Binding-site contacts:
Ligand atom C7 contacts residue THR285 of chain 1.B at 3.8 Å.
Ligand atom C7 contacts residue ARG281 of chain 1.B at 3.9 Å.
Ligand atom O5 contacts residue ASN290 of chain 1.B at 2.4 Å (h-bond).
Ligand atom C2 contacts residue ASN290 of chain 1.B at 2.6 Å.
Ligand atom O7 contacts residue ARG281 of chain 1.B at 3.5 Å (salt-bridge).
Ligand atom C5 contacts residue ASN290 of chain 1.B at 3.6 Å.
Ligand atom C6 contacts residue VAL291 of chain 1.B at 4.3 Å (hydrophobic).
Ligand atom N2 contacts residue ASN290 of chain 1.B at 3.0 Å (h-bond).
Ligand atom C4 contacts residue ASN290 of chain 1.B at 4.3 Å.
Ligand atom C8 contacts residue ARG281 of chain 1.B at 4.5 Å.
Ligand atom C8 contacts residue ILE282 of chain 1.B at 3.8 Å (hydrophobic).
Ligand atom C7 contacts residue ASN290 of chain 1.B at 3.4 Å.
Ligand atom C1 contacts residue ARG281 of chain 1.B at 3.9 Å.
Ligand atom N2 contacts residue ARG281 of chain 1.B at 3.9 Å.
Ligand atom O6 contacts residue SER292 of chain 1.B at 4.3 Å.
Ligand atom O7 contacts residue ASN290 of chain 1.B at 3.0 Å (h-bond).
Ligand atom C1 contacts residue ASN290 of chain 1.B at 1.4 Å.
Ligand atom C6 contacts residue SER292 of chain 1.B at 3.8 Å.
Ligand atom O7 contacts residue THR285 of chain 1.B at 2.8 Å (h-bond).
Ligand atom C6 contacts residue ARG281 of chain 1.B at 4.2 Å.
Ligand atom C5 contacts residue ARG281 of chain 1.B at 3.6 Å.
Ligand atom O5 contacts residue ARG281 of chain 1.B at 3.9 Å.
Ligand atom C3 contacts residue ASN290 of chain 1.B at 3.9 Å.

A protein and the small-molecule ligand that binds it are described below.
Small molecule (SMILES): CC(=O)N[C@@H]1[C@@H](O)[C@H](O)[C@@H](CO)O[C@H]1O

Sequence of chain 1.B:
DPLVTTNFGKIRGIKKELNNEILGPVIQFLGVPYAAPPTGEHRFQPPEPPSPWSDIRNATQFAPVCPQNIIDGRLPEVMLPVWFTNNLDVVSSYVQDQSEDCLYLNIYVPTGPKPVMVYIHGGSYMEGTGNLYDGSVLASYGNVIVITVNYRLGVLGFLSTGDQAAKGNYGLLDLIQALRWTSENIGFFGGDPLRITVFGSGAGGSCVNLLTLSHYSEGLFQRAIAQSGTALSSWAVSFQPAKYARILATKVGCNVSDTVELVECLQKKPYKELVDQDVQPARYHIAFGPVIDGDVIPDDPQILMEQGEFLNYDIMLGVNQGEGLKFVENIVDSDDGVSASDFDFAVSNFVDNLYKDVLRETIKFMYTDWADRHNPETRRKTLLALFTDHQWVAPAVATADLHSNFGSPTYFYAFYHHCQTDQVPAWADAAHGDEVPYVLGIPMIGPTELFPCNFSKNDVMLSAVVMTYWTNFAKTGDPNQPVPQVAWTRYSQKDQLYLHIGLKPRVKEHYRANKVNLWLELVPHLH